A protein and the small-molecule ligand that binds it are described below.
Small molecule (SMILES): CC(C)Oc1ccc(C2=CC=CN3CCS(=O)(=O)N=C23)cc1

Sequence of chain 1.D:
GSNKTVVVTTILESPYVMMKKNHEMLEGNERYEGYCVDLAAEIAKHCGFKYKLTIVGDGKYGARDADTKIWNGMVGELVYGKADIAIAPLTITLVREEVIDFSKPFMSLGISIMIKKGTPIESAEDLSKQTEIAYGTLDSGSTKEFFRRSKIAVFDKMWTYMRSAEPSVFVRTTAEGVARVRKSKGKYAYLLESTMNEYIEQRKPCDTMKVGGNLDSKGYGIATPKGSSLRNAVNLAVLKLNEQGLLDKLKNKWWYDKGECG

Sequence of chain 1.C:
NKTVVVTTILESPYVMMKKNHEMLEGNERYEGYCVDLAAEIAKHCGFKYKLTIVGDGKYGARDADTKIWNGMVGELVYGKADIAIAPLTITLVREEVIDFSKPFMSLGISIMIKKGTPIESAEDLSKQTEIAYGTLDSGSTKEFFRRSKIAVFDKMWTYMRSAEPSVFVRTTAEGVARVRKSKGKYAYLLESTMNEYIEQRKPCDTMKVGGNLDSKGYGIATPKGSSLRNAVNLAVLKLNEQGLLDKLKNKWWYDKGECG

Binding-site contacts:
Ligand atom N17 contacts residue PRO105 of chain 1.C at 3.5 Å.
Ligand atom C4 contacts residue PRO105 of chain 1.D at 3.6 Å (hydrophobic).
Ligand atom C9 contacts residue SER217 of chain 1.D at 3.6 Å.
Ligand atom C3 contacts residue GLY219 of chain 1.C at 3.9 Å.
Ligand atom N17 contacts residue GLY219 of chain 1.D at 3.6 Å.
Ligand atom C7 contacts residue PHE106 of chain 1.C at 3.8 Å (hydrophobic).
Ligand atom C13 contacts residue PRO105 of chain 1.C at 3.1 Å (hydrophobic).
Ligand atom C3 contacts residue LYS218 of chain 1.C at 3.3 Å.
Ligand atom C15 contacts residue PRO105 of chain 1.D at 3.4 Å (hydrophobic).
Ligand atom C11 contacts residue PRO105 of chain 1.C at 3.6 Å (hydrophobic).
Ligand atom C9 contacts residue PRO105 of chain 1.C at 3.5 Å (hydrophobic).
Ligand atom C1 contacts residue SER108 of chain 1.C at 3.7 Å.
Ligand atom N18 contacts residue PRO105 of chain 1.C at 3.2 Å (h-bond).
Ligand atom C14 contacts residue PHE106 of chain 1.D at 3.6 Å (hydrophobic).
Ligand atom C2 contacts residue LYS218 of chain 1.D at 3.6 Å.
Ligand atom C14 contacts residue PRO105 of chain 1.D at 3.4 Å (hydrophobic).
Ligand atom C12 contacts residue ASN242 of chain 1.C at 3.2 Å.
Ligand atom O19 contacts residue GLY219 of chain 1.D at 2.9 Å (h-bond).
Ligand atom C12 contacts residue PRO105 of chain 1.C at 3.4 Å (hydrophobic).
Ligand atom O20 contacts residue PRO105 of chain 1.C at 3.6 Å.
Ligand atom C4 contacts residue MET107 of chain 1.D at 3.8 Å (hydrophobic).
Ligand atom O19 contacts residue ILE92 of chain 1.D at 3.6 Å.
Ligand atom C4 contacts residue SER108 of chain 1.D at 3.6 Å.
Ligand atom S22 contacts residue GLY219 of chain 1.D at 3.8 Å.
Ligand atom O20 contacts residue PRO105 of chain 1.D at 3.8 Å.
Ligand atom O20 contacts residue ILE92 of chain 1.D at 3.5 Å.
Ligand atom C5 contacts residue PRO105 of chain 1.C at 3.7 Å (hydrophobic).
Ligand atom N18 contacts residue ASN242 of chain 1.C at 3.8 Å.
Ligand atom C16 contacts residue PRO105 of chain 1.D at 3.4 Å (hydrophobic).
Ligand atom C8 contacts residue SER108 of chain 1.C at 3.7 Å.
Ligand atom C9 contacts residue ASN242 of chain 1.C at 3.8 Å.
Ligand atom O19 contacts residue LYS218 of chain 1.D at 3.6 Å.
Ligand atom C13 contacts residue LEU239 of chain 1.C at 3.8 Å (hydrophobic).
Ligand atom C2 contacts residue PRO105 of chain 1.D at 3.7 Å (hydrophobic).
Ligand atom C7 contacts residue MET107 of chain 1.C at 3.8 Å (hydrophobic).
Ligand atom O20 contacts residue LYS104 of chain 1.C at 3.6 Å.
Ligand atom C8 contacts residue MET107 of chain 1.C at 3.8 Å (hydrophobic).
Ligand atom C10 contacts residue PRO105 of chain 1.C at 3.8 Å (hydrophobic).
Ligand atom C2 contacts residue GLY219 of chain 1.D at 3.9 Å.
Ligand atom C1 contacts residue PRO105 of chain 1.C at 3.6 Å (hydrophobic).